Sequence of chain 1.E:
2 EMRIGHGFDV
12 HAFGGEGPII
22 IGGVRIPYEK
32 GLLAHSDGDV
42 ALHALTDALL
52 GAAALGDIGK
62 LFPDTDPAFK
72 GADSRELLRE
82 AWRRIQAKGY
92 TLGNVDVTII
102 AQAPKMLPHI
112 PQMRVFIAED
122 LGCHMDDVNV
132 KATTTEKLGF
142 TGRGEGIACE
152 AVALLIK

This small molecule binds to this protein.
Small molecule (SMILES): CC(C)=CCC/C(C)=C/CO[P](=O)(O)OP(=O)(O)O

Sequence of chain 1.F:
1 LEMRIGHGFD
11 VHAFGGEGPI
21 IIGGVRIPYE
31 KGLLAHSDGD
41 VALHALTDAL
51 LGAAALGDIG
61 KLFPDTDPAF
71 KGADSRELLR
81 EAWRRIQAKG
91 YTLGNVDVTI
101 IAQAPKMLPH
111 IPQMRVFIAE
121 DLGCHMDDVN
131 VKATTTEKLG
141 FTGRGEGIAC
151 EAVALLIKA

Sequence of chain 1.D:
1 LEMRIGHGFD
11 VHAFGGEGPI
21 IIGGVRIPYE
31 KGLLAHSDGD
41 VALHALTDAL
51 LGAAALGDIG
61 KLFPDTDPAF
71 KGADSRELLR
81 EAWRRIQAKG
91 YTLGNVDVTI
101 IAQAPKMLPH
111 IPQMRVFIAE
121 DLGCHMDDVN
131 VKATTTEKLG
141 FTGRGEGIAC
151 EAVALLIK

Binding-site contacts:
Ligand atom O2A contacts residue GLY140 of chain 1.D at 3.4 Å.
Ligand atom O2B contacts residue ARG144 of chain 1.F at 2.6 Å (salt-bridge).
Ligand atom O2A contacts residue PHE141 of chain 1.D at 2.8 Å (h-bond).
Ligand atom O3B contacts residue ARG144 of chain 1.D at 2.9 Å (salt-bridge).
Ligand atom C9 contacts residue PHE9 of chain 1.E at 3.5 Å (hydrophobic).
Ligand atom O3B contacts residue PHE141 of chain 1.D at 3.8 Å.
Ligand atom C9 contacts residue GLU151 of chain 1.F at 2.9 Å.
Ligand atom C2 contacts residue PHE141 of chain 1.E at 3.7 Å (hydrophobic).
Ligand atom O1B contacts residue GLY140 of chain 1.D at 3.4 Å.
Ligand atom O3A contacts residue GLY140 of chain 1.D at 3.9 Å.
Ligand atom O1A contacts residue GLY140 of chain 1.E at 3.1 Å.
Ligand atom PB contacts residue GLY140 of chain 1.F at 4.0 Å.
Ligand atom O3A contacts residue PHE141 of chain 1.F at 3.3 Å (h-bond).
Ligand atom C1 contacts residue GLY140 of chain 1.F at 3.9 Å.
Ligand atom C10 contacts residue PHE9 of chain 1.D at 3.7 Å (hydrophobic).
Ligand atom O3A contacts residue GLY140 of chain 1.F at 3.3 Å.
Ligand atom C9 contacts residue PHE9 of chain 1.F at 4.0 Å (hydrophobic).
Ligand atom O3B contacts residue GLY140 of chain 1.E at 3.1 Å.
Ligand atom O2B contacts residue GLY140 of chain 1.F at 3.4 Å.
Ligand atom O3B contacts residue ARG144 of chain 1.E at 3.2 Å (salt-bridge).
Ligand atom PB contacts residue ARG144 of chain 1.F at 3.6 Å.
Ligand atom O1B contacts residue ARG144 of chain 1.F at 2.6 Å (salt-bridge).
Ligand atom O1A contacts residue PHE141 of chain 1.E at 2.9 Å (h-bond).
Ligand atom PA contacts residue GLY140 of chain 1.E at 4.0 Å.
Ligand atom O2A contacts residue GLY140 of chain 1.E at 3.8 Å.
Ligand atom C8 contacts residue PHE9 of chain 1.E at 3.8 Å (hydrophobic).
Ligand atom C10 contacts residue GLU151 of chain 1.E at 3.5 Å.
Ligand atom C6 contacts residue PHE9 of chain 1.F at 4.0 Å (hydrophobic).
Ligand atom O1B contacts residue ARG144 of chain 1.D at 2.6 Å (salt-bridge).
Ligand atom C2 contacts residue PHE141 of chain 1.F at 4.0 Å (hydrophobic).
Ligand atom C4 contacts residue THR136 of chain 1.F at 3.8 Å.
Ligand atom C10 contacts residue PHE9 of chain 1.E at 3.8 Å (hydrophobic).
Ligand atom O1 contacts residue PHE141 of chain 1.F at 3.2 Å.
Ligand atom O3B contacts residue PHE141 of chain 1.E at 4.0 Å.
Ligand atom PB contacts residue ARG144 of chain 1.E at 3.8 Å.
Ligand atom C1 contacts residue PHE141 of chain 1.F at 3.7 Å (hydrophobic).
Ligand atom C4 contacts residue THR142 of chain 1.F at 3.0 Å.
Ligand atom C1 contacts residue PHE141 of chain 1.E at 3.5 Å (hydrophobic).
Ligand atom PB contacts residue ARG144 of chain 1.D at 3.7 Å.
Ligand atom O2B contacts residue ARG144 of chain 1.E at 2.5 Å (salt-bridge).